Binding-site contacts:
Ligand atom O20 contacts residue GLY285 of chain 1.A at 3.9 Å.
Ligand atom C29 contacts residue IMP1 of chain 1.B at 3.9 Å.
Ligand atom C26 contacts residue IMP1 of chain 1.B at 4.0 Å.
Ligand atom C16 contacts residue ALA145 of chain 1.A at 3.7 Å (hydrophobic).
Ligand atom N25 contacts residue GLY196 of chain 1.A at 3.2 Å (h-bond).
Ligand atom C28 contacts residue IMP1 of chain 1.B at 3.5 Å.
Ligand atom O20 contacts residue GLU318 of chain 1.A at 3.8 Å.
Ligand atom O19 contacts residue MET284 of chain 1.A at 3.5 Å.
Ligand atom C23 contacts residue TYR347 of chain 4.A at 3.9 Å (hydrophobic).
Ligand atom CL08 contacts residue HIS146 of chain 1.A at 3.9 Å.
Ligand atom O19 contacts residue GLY285 of chain 1.A at 3.1 Å (h-bond).
Ligand atom N25 contacts residue VAL195 of chain 1.A at 3.7 Å.
Ligand atom C22 contacts residue IMP1 of chain 1.B at 3.3 Å.
Ligand atom C21 contacts residue IMP1 of chain 1.B at 3.7 Å.
Ligand atom C03 contacts residue PRO46 of chain 4.A at 3.5 Å (hydrophobic).
Ligand atom C24 contacts residue TYR347 of chain 4.A at 3.8 Å (hydrophobic).
Ligand atom C17 contacts residue GLU318 of chain 1.A at 3.7 Å.
Ligand atom C23 contacts residue IMP1 of chain 1.B at 3.2 Å.
Ligand atom C16 contacts residue GLU318 of chain 1.A at 3.6 Å.
Ligand atom O19 contacts residue IMP1 of chain 1.B at 3.5 Å.
Ligand atom C24 contacts residue THR203 of chain 1.A at 3.2 Å.
Ligand atom C26 contacts residue GLY194 of chain 1.A at 3.5 Å.
Ligand atom C23 contacts residue THR203 of chain 1.A at 3.5 Å.
Ligand atom C22 contacts residue ALA145 of chain 1.A at 3.8 Å (hydrophobic).
Ligand atom C30 contacts residue IMP1 of chain 1.B at 3.9 Å.
Ligand atom CL01 contacts residue HIS146 of chain 1.A at 3.5 Å.
Ligand atom C27 contacts residue ALA145 of chain 1.A at 4.0 Å (hydrophobic).
Ligand atom C16 contacts residue TYR347 of chain 4.A at 3.7 Å (hydrophobic).
Ligand atom CL08 contacts residue TYR347 of chain 4.A at 3.3 Å.
Ligand atom C04 contacts residue LEU45 of chain 4.A at 3.9 Å (hydrophobic).
Ligand atom C24 contacts residue GLY196 of chain 1.A at 3.9 Å.
Ligand atom CL01 contacts residue TYR347 of chain 4.A at 3.9 Å.
Ligand atom C23 contacts residue ALA145 of chain 1.A at 4.0 Å (hydrophobic).
Ligand atom CL01 contacts residue GLY346 of chain 4.A at 3.2 Å.
Ligand atom C27 contacts residue IMP1 of chain 1.B at 3.6 Å.
Ligand atom C24 contacts residue IMP1 of chain 1.B at 3.7 Å.
Ligand atom C04 contacts residue PRO46 of chain 4.A at 3.6 Å (hydrophobic).
Ligand atom C14 contacts residue ALA145 of chain 1.A at 3.9 Å (hydrophobic).
Ligand atom S18 contacts residue IMP1 of chain 1.B at 3.7 Å.
Ligand atom O20 contacts residue IMP1 of chain 1.B at 2.8 Å (h-bond).

Sequence of chain 1.A:
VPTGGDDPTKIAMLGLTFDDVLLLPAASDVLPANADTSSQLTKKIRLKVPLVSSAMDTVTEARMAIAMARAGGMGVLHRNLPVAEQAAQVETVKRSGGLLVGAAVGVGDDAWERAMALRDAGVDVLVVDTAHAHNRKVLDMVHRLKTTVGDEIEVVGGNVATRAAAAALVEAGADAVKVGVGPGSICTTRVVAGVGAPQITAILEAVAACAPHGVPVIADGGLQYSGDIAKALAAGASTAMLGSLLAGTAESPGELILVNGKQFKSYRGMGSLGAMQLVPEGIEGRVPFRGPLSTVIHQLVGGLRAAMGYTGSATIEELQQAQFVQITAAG

The small molecule below binds the protein below.
Small molecule (SMILES): O=C(Nc1cccc(Cl)c1Cl)N1CCN(S(=O)(=O)c2cccc3cnccc23)CC1

Sequence of chain 4.A:
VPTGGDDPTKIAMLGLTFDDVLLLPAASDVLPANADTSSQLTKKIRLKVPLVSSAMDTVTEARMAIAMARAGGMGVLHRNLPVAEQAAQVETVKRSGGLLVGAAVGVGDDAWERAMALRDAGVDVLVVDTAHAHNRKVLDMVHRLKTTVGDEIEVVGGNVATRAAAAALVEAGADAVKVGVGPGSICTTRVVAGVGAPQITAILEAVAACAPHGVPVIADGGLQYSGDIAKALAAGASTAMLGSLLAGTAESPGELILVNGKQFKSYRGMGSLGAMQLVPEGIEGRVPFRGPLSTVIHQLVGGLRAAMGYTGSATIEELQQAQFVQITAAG